Binding-site contacts:
Ligand atom C06 contacts residue LEU177 of chain 1.B at 4.5 Å (hydrophobic).
Ligand atom C06 contacts residue ARG180 of chain 1.B at 3.9 Å.
Ligand atom C06 contacts residue PRO176 of chain 1.B at 4.0 Å (hydrophobic).
Ligand atom C03 contacts residue LEU177 of chain 1.B at 4.2 Å (hydrophobic).
Ligand atom C03 contacts residue ARG180 of chain 1.B at 3.2 Å.
Ligand atom C05 contacts residue ARG180 of chain 1.B at 4.2 Å.
Ligand atom C04 contacts residue ARG180 of chain 1.B at 4.2 Å.
Ligand atom C04 contacts residue LEU177 of chain 1.B at 3.9 Å (hydrophobic).
Ligand atom O01 contacts residue ARG180 of chain 1.B at 3.0 Å (salt-bridge).
Ligand atom O02 contacts residue ARG180 of chain 1.B at 4.1 Å.

Sequence of chain 1.B:
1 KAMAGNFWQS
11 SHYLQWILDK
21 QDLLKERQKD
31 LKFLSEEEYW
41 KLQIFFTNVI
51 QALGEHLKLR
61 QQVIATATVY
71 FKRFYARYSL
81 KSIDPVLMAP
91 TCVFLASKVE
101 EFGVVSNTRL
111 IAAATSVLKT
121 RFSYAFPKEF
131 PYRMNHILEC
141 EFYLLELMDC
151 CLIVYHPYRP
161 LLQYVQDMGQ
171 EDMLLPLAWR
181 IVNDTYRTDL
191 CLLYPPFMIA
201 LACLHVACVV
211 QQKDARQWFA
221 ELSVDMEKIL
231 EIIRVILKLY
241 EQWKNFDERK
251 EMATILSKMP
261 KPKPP

This protein binds this small molecule.
Small molecule (SMILES): CC[C@@H](O)CO